Binding-site contacts:
Ligand atom O7 contacts residue NAG1 of chain 1.MA at 3.4 Å (h-bond).
Ligand atom C6 contacts residue NAG2 of chain 1.MA at 4.0 Å.
Ligand atom C2 contacts residue NAG1 of chain 1.MA at 4.5 Å.
Ligand atom C8 contacts residue NAG2 of chain 1.MA at 3.4 Å.
Ligand atom O6 contacts residue NAG1 of chain 1.MA at 4.0 Å.
Ligand atom C7 contacts residue NAG1 of chain 1.MA at 4.2 Å.
Ligand atom O6 contacts residue NAG2 of chain 1.MA at 3.2 Å.
Ligand atom C7 contacts residue SER333 of chain 1.E at 4.2 Å.
Ligand atom O6 contacts residue NAG1 of chain 1.NA at 4.3 Å.
Ligand atom C5 contacts residue ASN332 of chain 1.E at 3.7 Å.
Ligand atom C2 contacts residue ASN332 of chain 1.E at 2.4 Å.
Ligand atom C7 contacts residue ASN332 of chain 1.E at 3.4 Å.
Ligand atom O7 contacts residue ASN332 of chain 1.E at 3.4 Å (h-bond).
Ligand atom C4 contacts residue ASN332 of chain 1.E at 4.2 Å.
Ligand atom C8 contacts residue THR341 of chain 1.E at 4.3 Å.
Ligand atom C1 contacts residue SER357 of chain 1.E at 4.5 Å.
Ligand atom N2 contacts residue SER333 of chain 1.E at 4.1 Å.
Ligand atom C1 contacts residue SER333 of chain 1.E at 4.5 Å.
Ligand atom O7 contacts residue ASN355 of chain 1.E at 4.2 Å.
Ligand atom C1 contacts residue ASN332 of chain 1.E at 1.4 Å.
Ligand atom C4 contacts residue NAG1 of chain 1.MA at 4.0 Å.
Ligand atom O4 contacts residue NAG1 of chain 1.MA at 4.3 Å.
Ligand atom O6 contacts residue SER357 of chain 1.E at 4.3 Å.
Ligand atom C7 contacts residue NAG2 of chain 1.MA at 4.3 Å.
Ligand atom O3 contacts residue NAG1 of chain 1.MA at 3.6 Å (h-bond).
Ligand atom O5 contacts residue SER357 of chain 1.E at 4.0 Å.
Ligand atom C8 contacts residue SER334 of chain 1.E at 4.4 Å.
Ligand atom C8 contacts residue SER333 of chain 1.E at 4.0 Å.
Ligand atom C8 contacts residue ASN332 of chain 1.E at 4.5 Å.
Ligand atom C8 contacts residue NAG1 of chain 1.MA at 4.0 Å.
Ligand atom C3 contacts residue ASN332 of chain 1.E at 3.8 Å.
Ligand atom O5 contacts residue ASN332 of chain 1.E at 2.4 Å (h-bond).
Ligand atom N2 contacts residue ASN332 of chain 1.E at 2.9 Å (h-bond).

A protein and the small-molecule ligand that binds it are described below.
Small molecule (SMILES): CC(=O)N[C@H]1[C@H](O[C@H]2[C@H](O)[C@@H](NC(C)=O)CO[C@@H]2CO)O[C@H](CO)[C@@H](O)[C@@H]1O

Sequence of chain 1.E:
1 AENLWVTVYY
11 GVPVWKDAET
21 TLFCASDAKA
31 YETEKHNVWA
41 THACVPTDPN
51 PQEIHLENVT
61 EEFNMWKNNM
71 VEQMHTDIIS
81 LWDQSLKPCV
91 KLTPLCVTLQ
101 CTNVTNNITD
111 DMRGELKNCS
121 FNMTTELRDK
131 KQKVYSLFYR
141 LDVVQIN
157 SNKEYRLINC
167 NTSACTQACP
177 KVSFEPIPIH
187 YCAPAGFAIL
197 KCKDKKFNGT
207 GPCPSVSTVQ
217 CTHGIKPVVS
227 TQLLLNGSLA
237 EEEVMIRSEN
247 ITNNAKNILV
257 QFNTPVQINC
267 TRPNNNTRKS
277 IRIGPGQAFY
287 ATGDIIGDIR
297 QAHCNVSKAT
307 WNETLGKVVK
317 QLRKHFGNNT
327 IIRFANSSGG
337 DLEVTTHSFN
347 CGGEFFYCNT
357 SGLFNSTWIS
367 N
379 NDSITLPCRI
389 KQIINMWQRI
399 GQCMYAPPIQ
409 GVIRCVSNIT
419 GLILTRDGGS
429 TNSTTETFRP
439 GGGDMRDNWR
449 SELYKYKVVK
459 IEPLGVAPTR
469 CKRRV